The protein below binds the small molecule below.
Small molecule (SMILES): CC(=O)N[C@H]1[C@H](O[C@H]2[C@H](O)[C@@H](NC(C)=O)CO[C@@H]2CO)O[C@H](CO)[C@@H](O)[C@@H]1O

Binding-site contacts:
Ligand atom C8 contacts residue TYR565 of chain 1.A at 4.4 Å (hydrophobic).
Ligand atom N2 contacts residue HIS583 of chain 1.A at 4.2 Å.
Ligand atom C5 contacts residue ASN562 of chain 1.A at 3.6 Å.
Ligand atom C3 contacts residue ASN562 of chain 1.A at 3.8 Å.
Ligand atom C8 contacts residue ASP584 of chain 1.A at 3.7 Å.
Ligand atom O7 contacts residue TYR565 of chain 1.A at 3.7 Å.
Ligand atom C4 contacts residue ASN562 of chain 1.A at 4.2 Å.
Ligand atom C7 contacts residue TYR565 of chain 1.A at 4.3 Å (hydrophobic).
Ligand atom C8 contacts residue HIS583 of chain 1.A at 3.9 Å.
Ligand atom C1 contacts residue ASN562 of chain 1.A at 1.4 Å.
Ligand atom C8 contacts residue SER542 of chain 1.A at 3.7 Å.
Ligand atom C2 contacts residue ASN562 of chain 1.A at 2.5 Å.
Ligand atom C1 contacts residue SER564 of chain 1.A at 4.4 Å.
Ligand atom C8 contacts residue ASN562 of chain 1.A at 4.5 Å.
Ligand atom N2 contacts residue ASN562 of chain 1.A at 3.0 Å (h-bond).
Ligand atom C5 contacts residue TYR565 of chain 1.A at 4.3 Å (hydrophobic).
Ligand atom C5 contacts residue SER541 of chain 1.A at 3.6 Å.
Ligand atom O5 contacts residue ASN562 of chain 1.A at 2.3 Å (h-bond).
Ligand atom O6 contacts residue SER542 of chain 1.A at 2.7 Å (h-bond).
Ligand atom C6 contacts residue SER542 of chain 1.A at 3.5 Å.
Ligand atom O4 contacts residue TYR565 of chain 1.A at 4.2 Å.
Ligand atom C7 contacts residue ASN562 of chain 1.A at 3.2 Å.
Ligand atom O6 contacts residue ASN518 of chain 1.A at 3.3 Å (h-bond).
Ligand atom O7 contacts residue ASN562 of chain 1.A at 3.0 Å (h-bond).
Ligand atom C6 contacts residue ASN518 of chain 1.A at 3.8 Å.
Ligand atom C6 contacts residue SER541 of chain 1.A at 3.7 Å.
Ligand atom O5 contacts residue SER541 of chain 1.A at 2.8 Å (h-bond).
Ligand atom C1 contacts residue SER541 of chain 1.A at 3.5 Å.
Ligand atom O6 contacts residue SER541 of chain 1.A at 2.7 Å (h-bond).

Sequence of chain 1.A:
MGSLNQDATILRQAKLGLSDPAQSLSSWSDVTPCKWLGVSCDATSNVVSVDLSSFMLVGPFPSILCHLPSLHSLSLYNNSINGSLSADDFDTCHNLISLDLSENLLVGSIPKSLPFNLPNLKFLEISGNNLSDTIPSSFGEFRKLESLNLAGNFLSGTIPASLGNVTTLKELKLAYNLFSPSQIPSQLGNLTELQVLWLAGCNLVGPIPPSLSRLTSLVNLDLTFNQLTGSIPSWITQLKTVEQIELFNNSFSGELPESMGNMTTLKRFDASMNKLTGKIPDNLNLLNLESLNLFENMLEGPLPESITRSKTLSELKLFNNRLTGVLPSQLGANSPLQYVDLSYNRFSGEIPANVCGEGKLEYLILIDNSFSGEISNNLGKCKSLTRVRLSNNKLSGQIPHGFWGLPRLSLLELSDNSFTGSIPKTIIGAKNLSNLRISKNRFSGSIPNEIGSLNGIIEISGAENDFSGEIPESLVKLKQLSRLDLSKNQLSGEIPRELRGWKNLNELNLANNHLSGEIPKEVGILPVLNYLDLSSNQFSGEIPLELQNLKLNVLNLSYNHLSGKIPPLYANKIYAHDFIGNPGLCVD